Sequence of chain 1.A:
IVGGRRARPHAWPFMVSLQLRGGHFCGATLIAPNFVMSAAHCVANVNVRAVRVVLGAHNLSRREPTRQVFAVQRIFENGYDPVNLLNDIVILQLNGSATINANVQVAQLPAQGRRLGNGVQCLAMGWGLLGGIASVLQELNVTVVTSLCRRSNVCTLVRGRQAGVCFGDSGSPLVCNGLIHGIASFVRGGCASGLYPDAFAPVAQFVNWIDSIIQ

The small molecule below binds the protein below.
Small molecule (SMILES): CC(=O)N[C@H]1CO[C@H](CO[C@@H]2O[C@@H](C)[C@@H](O)[C@@H](O)[C@@H]2O)[C@@H](O)[C@@H]1O

Binding-site contacts:
Ligand atom C1 contacts residue NAG1 of chain 1.D at 3.9 Å.
Ligand atom C5 contacts residue ASN144 of chain 1.A at 3.6 Å.
Ligand atom O3 contacts residue CYS179 of chain 1.A at 3.4 Å.
Ligand atom O2 contacts residue GLN121 of chain 1.A at 3.5 Å (h-bond).
Ligand atom O3 contacts residue VAL178 of chain 1.A at 3.7 Å.
Ligand atom C6 contacts residue NAG1 of chain 1.D at 3.9 Å.
Ligand atom O5 contacts residue ASN144 of chain 1.A at 2.3 Å (h-bond).
Ligand atom C5 contacts residue LEU123 of chain 1.A at 4.1 Å (hydrophobic).
Ligand atom C4 contacts residue ASN144 of chain 1.A at 4.1 Å.
Ligand atom C3 contacts residue CYS122 of chain 1.A at 4.0 Å (hydrophobic).
Ligand atom C6 contacts residue TRP12 of chain 1.A at 3.6 Å (hydrophobic).
Ligand atom C3 contacts residue GLN121 of chain 1.A at 3.4 Å.
Ligand atom N2 contacts residue ASN144 of chain 1.A at 2.9 Å (h-bond).
Ligand atom C6 contacts residue NAG1 of chain 1.D at 4.2 Å.
Ligand atom C3 contacts residue ASN180 of chain 1.A at 3.9 Å.
Ligand atom C3 contacts residue NAG1 of chain 1.D at 3.7 Å.
Ligand atom C3 contacts residue ASN144 of chain 1.A at 3.7 Å.
Ligand atom C1 contacts residue ASN144 of chain 1.A at 1.4 Å.
Ligand atom C4 contacts residue VAL178 of chain 1.A at 3.4 Å (hydrophobic).
Ligand atom O7 contacts residue GLN121 of chain 1.A at 3.6 Å.
Ligand atom C2 contacts residue GLN121 of chain 1.A at 4.0 Å.
Ligand atom O5 contacts residue NAG1 of chain 1.D at 3.5 Å.
Ligand atom O4 contacts residue GLY181 of chain 1.A at 2.8 Å (h-bond).
Ligand atom O7 contacts residue ASN144 of chain 1.A at 2.9 Å (h-bond).
Ligand atom C2 contacts residue ASN144 of chain 1.A at 2.4 Å.
Ligand atom C4 contacts residue ASN180 of chain 1.A at 3.8 Å.
Ligand atom C4 contacts residue NAG1 of chain 1.D at 3.2 Å.
Ligand atom O3 contacts residue CYS122 of chain 1.A at 3.7 Å.
Ligand atom C6 contacts residue VAL178 of chain 1.A at 3.8 Å (hydrophobic).
Ligand atom O3 contacts residue NAG1 of chain 1.D at 3.1 Å (h-bond).
Ligand atom O3 contacts residue GLN121 of chain 1.A at 2.5 Å (h-bond).
Ligand atom C7 contacts residue ASN144 of chain 1.A at 3.1 Å.
Ligand atom O4 contacts residue VAL178 of chain 1.A at 4.0 Å.
Ligand atom O3 contacts residue ASN180 of chain 1.A at 2.8 Å (h-bond).
Ligand atom O4 contacts residue NAG1 of chain 1.D at 2.2 Å.
Ligand atom C4 contacts residue CYS179 of chain 1.A at 4.2 Å (hydrophobic).
Ligand atom C4 contacts residue GLY181 of chain 1.A at 4.0 Å.
Ligand atom C3 contacts residue VAL178 of chain 1.A at 3.8 Å (hydrophobic).
Ligand atom O4 contacts residue CYS179 of chain 1.A at 3.8 Å.
Ligand atom O4 contacts residue ASN180 of chain 1.A at 3.1 Å (h-bond).